Binding-site contacts:
Ligand atom CA contacts residue TRP108 of chain 2.A at 3.4 Å (hydrophobic).
Ligand atom CB contacts residue TRP67 of chain 1.B at 3.8 Å (hydrophobic).
Ligand atom O contacts residue ALA34 of chain 1.B at 3.8 Å.
Ligand atom CD contacts residue THR78 of chain 1.B at 3.7 Å.
Ligand atom OE1 contacts residue THR78 of chain 1.B at 2.6 Å (h-bond).
Ligand atom OE1 contacts residue TRP67 of chain 1.B at 3.9 Å.
Ligand atom CD2 contacts residue SER76 of chain 1.B at 3.6 Å.
Ligand atom CG contacts residue TYR42 of chain 1.B at 3.5 Å (hydrophobic).
Ligand atom OE1 contacts residue LEU98 of chain 1.B at 3.6 Å.
Ligand atom N contacts residue LEA1 of chain 1.F at 3.5 Å (h-bond).
Ligand atom O contacts residue TRP67 of chain 1.B at 3.5 Å.
Ligand atom C contacts residue SER33 of chain 1.B at 3.2 Å.
Ligand atom C contacts residue LEA1 of chain 1.F at 3.1 Å.
Ligand atom CB contacts residue LEA1 of chain 1.F at 3.7 Å.
Ligand atom CA contacts residue SER33 of chain 1.B at 3.3 Å.
Ligand atom CA contacts residue ALA34 of chain 1.B at 3.6 Å (hydrophobic).
Ligand atom N contacts residue ALA34 of chain 1.B at 3.9 Å.
Ligand atom CD contacts residue TRP108 of chain 2.A at 3.4 Å (hydrophobic).
Ligand atom CB contacts residue TYR42 of chain 1.B at 3.4 Å (hydrophobic).
Ligand atom NE2 contacts residue THR78 of chain 1.B at 3.8 Å.
Ligand atom NE2 contacts residue LEU98 of chain 1.B at 3.9 Å.
Ligand atom CD contacts residue LEA1 of chain 1.F at 3.8 Å.
Ligand atom O contacts residue LEA1 of chain 1.F at 3.4 Å.
Ligand atom NE2 contacts residue TRP67 of chain 1.B at 3.5 Å.
Ligand atom CB contacts residue TRP108 of chain 2.A at 3.8 Å (hydrophobic).
Ligand atom N contacts residue TRP108 of chain 2.A at 3.6 Å.
Ligand atom NE2 contacts residue TRP96 of chain 1.B at 3.3 Å.
Ligand atom N contacts residue LEA1 of chain 1.F at 1.3 Å.
Ligand atom CB contacts residue SER33 of chain 1.B at 3.7 Å.
Ligand atom O contacts residue SER33 of chain 1.B at 2.6 Å (h-bond).
Ligand atom CB contacts residue TRP67 of chain 1.B at 3.6 Å (hydrophobic).
Ligand atom CA contacts residue LEA1 of chain 1.F at 2.4 Å.
Ligand atom CE1 contacts residue TRP67 of chain 1.B at 3.4 Å (hydrophobic).
Ligand atom NE2 contacts residue SER76 of chain 1.B at 2.9 Å (h-bond).
Ligand atom SG contacts residue LEA1 of chain 1.F at 1.8 Å.
Ligand atom CB contacts residue LEA1 of chain 1.F at 2.7 Å.
Ligand atom O contacts residue LEU13 of chain 1.B at 3.3 Å.
Ligand atom CA contacts residue LEA1 of chain 1.F at 3.8 Å.
Ligand atom CG contacts residue ALA105 of chain 2.A at 3.6 Å (hydrophobic).
Ligand atom CG contacts residue TRP67 of chain 1.B at 3.3 Å (hydrophobic).

Sequence of chain 2.A:
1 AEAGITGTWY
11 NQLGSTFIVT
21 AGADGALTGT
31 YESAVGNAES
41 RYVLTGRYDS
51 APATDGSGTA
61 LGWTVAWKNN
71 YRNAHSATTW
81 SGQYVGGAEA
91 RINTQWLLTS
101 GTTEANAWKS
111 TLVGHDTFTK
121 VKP

Sequence of chain 1.B:
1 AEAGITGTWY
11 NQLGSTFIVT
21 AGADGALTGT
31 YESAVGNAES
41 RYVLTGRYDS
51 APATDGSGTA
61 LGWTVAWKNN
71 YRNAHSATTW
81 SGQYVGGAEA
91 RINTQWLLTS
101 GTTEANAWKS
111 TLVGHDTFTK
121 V

The protein below binds the small molecule below.
Small molecule (SMILES): NC(=O)CC[C@H](NC(=O)[C@@H]1CCCN1C(=O)[C@@H](N)Cc1c[nH]cn1)C(=O)NCC(=O)N1CCC[C@H]1C(=O)N1CCC[C@H]1C(=O)N[C@@H](CS)C(=O)N[C@@H](CCCC[NH3+])C(N)=O